Sequence of chain 1.G:
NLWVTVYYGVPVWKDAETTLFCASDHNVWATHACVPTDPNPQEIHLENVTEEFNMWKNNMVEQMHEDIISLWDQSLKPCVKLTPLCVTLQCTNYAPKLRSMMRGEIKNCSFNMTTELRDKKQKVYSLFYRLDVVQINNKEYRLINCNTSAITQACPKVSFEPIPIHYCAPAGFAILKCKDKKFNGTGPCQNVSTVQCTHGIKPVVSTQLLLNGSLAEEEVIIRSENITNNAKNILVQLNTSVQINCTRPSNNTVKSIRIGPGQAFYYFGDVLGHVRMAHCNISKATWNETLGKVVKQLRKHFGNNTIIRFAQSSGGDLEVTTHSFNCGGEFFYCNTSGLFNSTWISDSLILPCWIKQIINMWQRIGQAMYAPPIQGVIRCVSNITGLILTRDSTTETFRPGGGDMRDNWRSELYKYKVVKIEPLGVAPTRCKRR

Binding-site contacts:
Ligand atom O5 contacts residue ARG412 of chain 1.G at 3.4 Å (salt-bridge).
Ligand atom C3 contacts residue ASN265 of chain 1.G at 3.8 Å.
Ligand atom C7 contacts residue ASN265 of chain 1.G at 3.1 Å.
Ligand atom C6 contacts residue ARG412 of chain 1.G at 4.1 Å.
Ligand atom O7 contacts residue ASN301 of chain 1.G at 3.9 Å.
Ligand atom C5 contacts residue ASN265 of chain 1.G at 3.7 Å.
Ligand atom C1 contacts residue GLN263 of chain 1.G at 3.5 Å.
Ligand atom C8 contacts residue ILE302 of chain 1.G at 3.6 Å (hydrophobic).
Ligand atom C1 contacts residue ASN265 of chain 1.G at 1.4 Å.
Ligand atom O3 contacts residue GLN263 of chain 1.G at 4.4 Å.
Ligand atom C7 contacts residue SER303 of chain 1.G at 4.3 Å.
Ligand atom C8 contacts residue SER303 of chain 1.G at 3.3 Å.
Ligand atom C4 contacts residue ASN265 of chain 1.G at 4.2 Å.
Ligand atom O7 contacts residue NAG1 of chain 1.U at 3.9 Å.
Ligand atom C2 contacts residue ASN265 of chain 1.G at 2.4 Å.
Ligand atom C8 contacts residue SER381 of chain 1.G at 4.1 Å.
Ligand atom N2 contacts residue SER303 of chain 1.G at 4.2 Å.
Ligand atom C7 contacts residue ASN301 of chain 1.G at 4.4 Å.
Ligand atom C8 contacts residue ASN265 of chain 1.G at 4.3 Å.
Ligand atom N2 contacts residue GLN263 of chain 1.G at 4.1 Å.
Ligand atom O5 contacts residue GLN263 of chain 1.G at 4.0 Å.
Ligand atom O7 contacts residue ASN265 of chain 1.G at 3.1 Å (h-bond).
Ligand atom C2 contacts residue GLN263 of chain 1.G at 3.9 Å.
Ligand atom O6 contacts residue ARG412 of chain 1.G at 3.3 Å (salt-bridge).
Ligand atom C5 contacts residue ARG412 of chain 1.G at 4.4 Å.
Ligand atom O4 contacts residue GLN263 of chain 1.G at 4.2 Å.
Ligand atom O7 contacts residue SER381 of chain 1.G at 4.5 Å.
Ligand atom C1 contacts residue ARG412 of chain 1.G at 4.2 Å.
Ligand atom C3 contacts residue GLN263 of chain 1.G at 3.4 Å.
Ligand atom C8 contacts residue ASN301 of chain 1.G at 4.1 Å.
Ligand atom N2 contacts residue ASN265 of chain 1.G at 2.9 Å (h-bond).
Ligand atom O5 contacts residue ASN265 of chain 1.G at 2.4 Å (h-bond).
Ligand atom C5 contacts residue GLN263 of chain 1.G at 3.6 Å.
Ligand atom C4 contacts residue GLN263 of chain 1.G at 3.9 Å.

A protein and the small-molecule ligand that binds it are described below.
Small molecule (SMILES): CC(=O)N[C@@H]1[C@@H](O)[C@H](O)[C@@H](CO)O[C@H]1O